A small-molecule ligand and the protein it binds are described below.
Small molecule (SMILES): CC(=O)N[C@H]1[C@H](O[C@H]2[C@H](O)[C@@H](NC(C)=O)CO[C@@H]2CO)O[C@H](CO)[C@@H](O)[C@@H]1O

Binding-site contacts:
Ligand atom O5 contacts residue GLY313 of chain 1.C at 3.3 Å.
Ligand atom O5 contacts residue THR44 of chain 1.C at 4.2 Å.
Ligand atom C7 contacts residue ASN297 of chain 1.C at 3.5 Å.
Ligand atom C1 contacts residue GLY313 of chain 1.C at 4.0 Å.
Ligand atom O5 contacts residue ASN297 of chain 1.C at 2.4 Å (h-bond).
Ligand atom C1 contacts residue THR44 of chain 1.C at 3.9 Å.
Ligand atom C8 contacts residue ASN297 of chain 1.C at 3.3 Å.
Ligand atom C8 contacts residue VAL298 of chain 1.C at 3.9 Å (hydrophobic).
Ligand atom C2 contacts residue ASN297 of chain 1.C at 2.5 Å.
Ligand atom O6 contacts residue SER314 of chain 1.C at 3.9 Å.
Ligand atom O6 contacts residue GLY313 of chain 1.C at 2.9 Å (h-bond).
Ligand atom C4 contacts residue ASN297 of chain 1.C at 4.2 Å.
Ligand atom N2 contacts residue ASN297 of chain 1.C at 3.0 Å (h-bond).
Ligand atom C6 contacts residue GLY313 of chain 1.C at 4.1 Å.
Ligand atom C8 contacts residue LYS286 of chain 1.C at 3.6 Å.
Ligand atom O7 contacts residue ASN297 of chain 1.C at 3.9 Å.
Ligand atom C8 contacts residue THR44 of chain 1.C at 4.2 Å.
Ligand atom C5 contacts residue GLY313 of chain 1.C at 4.3 Å.
Ligand atom C5 contacts residue ASN297 of chain 1.C at 3.7 Å.
Ligand atom C3 contacts residue ASN297 of chain 1.C at 3.8 Å.
Ligand atom C1 contacts residue ASN297 of chain 1.C at 1.4 Å.

Sequence of chain 1.C:
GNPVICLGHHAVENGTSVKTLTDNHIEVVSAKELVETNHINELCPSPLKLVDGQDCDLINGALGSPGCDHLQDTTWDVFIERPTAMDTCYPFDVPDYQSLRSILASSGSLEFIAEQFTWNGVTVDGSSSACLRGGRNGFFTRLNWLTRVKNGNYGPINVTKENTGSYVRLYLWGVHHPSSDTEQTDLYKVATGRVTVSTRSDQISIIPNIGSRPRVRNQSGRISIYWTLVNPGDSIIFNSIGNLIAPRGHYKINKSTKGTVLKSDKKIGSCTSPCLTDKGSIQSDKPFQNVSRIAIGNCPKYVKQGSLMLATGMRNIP